Sequence of chain 1.F:
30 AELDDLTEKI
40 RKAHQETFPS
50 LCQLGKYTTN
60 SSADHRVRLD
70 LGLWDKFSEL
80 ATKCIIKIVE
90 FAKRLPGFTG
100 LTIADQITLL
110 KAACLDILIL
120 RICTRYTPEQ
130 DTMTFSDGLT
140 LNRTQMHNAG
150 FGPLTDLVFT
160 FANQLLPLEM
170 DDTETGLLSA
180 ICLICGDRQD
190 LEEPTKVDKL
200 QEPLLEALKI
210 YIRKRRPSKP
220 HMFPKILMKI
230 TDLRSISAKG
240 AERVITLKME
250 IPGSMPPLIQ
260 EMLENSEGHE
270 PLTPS

This small molecule binds to this protein.
Small molecule (SMILES): CC1=C(/C=C/C(C)=C\C=C\C(C)=C\C(=O)O)C(C)(C)CCC1

Binding-site contacts:
Ligand atom C16 contacts residue LEU153 of chain 1.F at 3.4 Å (hydrophobic).
Ligand atom C18 contacts residue LEU117 of chain 1.F at 3.7 Å (hydrophobic).
Ligand atom C9 contacts residue LEU117 of chain 1.F at 3.7 Å (hydrophobic).
Ligand atom C10 contacts residue PHE150 of chain 1.F at 3.9 Å (hydrophobic).
Ligand atom O2 contacts residue CYS83 of chain 1.F at 3.5 Å (h-bond).
Ligand atom C14 contacts residue PHE134 of chain 1.F at 3.6 Å (hydrophobic).
Ligand atom O2 contacts residue SER135 of chain 1.F at 3.0 Å (h-bond).
Ligand atom C20 contacts residue LEU79 of chain 1.F at 4.0 Å (hydrophobic).
Ligand atom C8 contacts residue PHE150 of chain 1.F at 3.7 Å (hydrophobic).
Ligand atom C15 contacts residue PHE134 of chain 1.F at 3.8 Å (hydrophobic).
Ligand atom C17 contacts residue GLY149 of chain 1.F at 3.4 Å.
Ligand atom C14 contacts residue CYS83 of chain 1.F at 3.9 Å (hydrophobic).
Ligand atom C13 contacts residue PHE134 of chain 1.F at 3.7 Å (hydrophobic).
Ligand atom O2 contacts residue ARG124 of chain 1.F at 3.6 Å (salt-bridge).
Ligand atom C7 contacts residue LEU114 of chain 1.F at 3.8 Å (hydrophobic).
Ligand atom C10 contacts residue ILE121 of chain 1.F at 3.8 Å (hydrophobic).
Ligand atom C19 contacts residue PHE150 of chain 1.F at 3.5 Å (hydrophobic).
Ligand atom C17 contacts residue PHE150 of chain 1.F at 3.9 Å (hydrophobic).
Ligand atom O1 contacts residue PHE134 of chain 1.F at 3.3 Å.
Ligand atom C15 contacts residue SER135 of chain 1.F at 3.6 Å.
Ligand atom C5 contacts residue LEU262 of chain 1.F at 3.9 Å (hydrophobic).
Ligand atom C18 contacts residue ALA80 of chain 1.F at 3.9 Å (hydrophobic).
Ligand atom O2 contacts residue PHE47 of chain 1.F at 3.4 Å.
Ligand atom C16 contacts residue ARG242 of chain 1.F at 3.9 Å.
Ligand atom C6 contacts residue PHE76 of chain 1.F at 3.9 Å (hydrophobic).
Ligand atom C17 contacts residue PHE76 of chain 1.F at 3.9 Å (hydrophobic).
Ligand atom O1 contacts residue SER135 of chain 1.F at 3.0 Å (h-bond).
Ligand atom C12 contacts residue ILE121 of chain 1.F at 3.8 Å (hydrophobic).
Ligand atom C20 contacts residue CYS83 of chain 1.F at 3.7 Å (hydrophobic).
Ligand atom C10 contacts residue LEU117 of chain 1.F at 3.5 Å (hydrophobic).
Ligand atom C15 contacts residue CYS83 of chain 1.F at 3.9 Å (hydrophobic).
Ligand atom C8 contacts residue PHE76 of chain 1.F at 3.9 Å (hydrophobic).
Ligand atom C9 contacts residue PHE150 of chain 1.F at 3.6 Å (hydrophobic).
Ligand atom O1 contacts residue LEU79 of chain 1.F at 4.0 Å.
Ligand atom C20 contacts residue ALA80 of chain 1.F at 3.5 Å (hydrophobic).
Ligand atom C20 contacts residue PHE134 of chain 1.F at 4.0 Å (hydrophobic).
Ligand atom C18 contacts residue LEU262 of chain 1.F at 3.9 Å (hydrophobic).
Ligand atom C4 contacts residue LEU262 of chain 1.F at 4.0 Å (hydrophobic).
Ligand atom C19 contacts residue ILE118 of chain 1.F at 3.4 Å (hydrophobic).
Ligand atom C19 contacts residue LEU114 of chain 1.F at 4.0 Å (hydrophobic).